Sequence of chain 1.C:
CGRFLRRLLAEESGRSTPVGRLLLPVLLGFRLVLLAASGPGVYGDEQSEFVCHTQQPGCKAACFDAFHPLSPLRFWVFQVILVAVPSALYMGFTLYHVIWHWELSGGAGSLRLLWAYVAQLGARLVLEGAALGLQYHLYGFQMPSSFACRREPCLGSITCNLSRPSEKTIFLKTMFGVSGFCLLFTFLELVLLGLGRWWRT

Binding-site contacts:
Ligand atom CBP contacts residue THR189 of chain 1.C at 4.3 Å.
Ligand atom OAT contacts residue MET163 of chain 1.C at 4.1 Å.
Ligand atom CBP contacts residue SER186 of chain 1.C at 4.1 Å.
Ligand atom CAY contacts residue PHE79 of chain 1.D at 4.1 Å (hydrophobic).
Ligand atom CBS contacts residue LEU158 of chain 1.D at 3.8 Å (hydrophobic).
Ligand atom CBR contacts residue LEU158 of chain 1.D at 4.2 Å (hydrophobic).
Ligand atom CAW contacts residue ILE190 of chain 1.C at 4.0 Å (hydrophobic).
Ligand atom O2 contacts residue HIS157 of chain 1.D at 3.0 Å.
Ligand atom OAR contacts residue SER186 of chain 1.C at 4.2 Å.
Ligand atom CBQ contacts residue LEU158 of chain 1.D at 4.3 Å (hydrophobic).
Ligand atom CBG contacts residue LEU71 of chain 1.D at 4.0 Å (hydrophobic).
Ligand atom OAL contacts residue ILE190 of chain 1.C at 3.4 Å.
Ligand atom CBA contacts residue ILE190 of chain 1.C at 4.2 Å (hydrophobic).
Ligand atom OAP contacts residue PRO70 of chain 1.D at 4.4 Å.
Ligand atom CAA contacts residue ARG75 of chain 1.D at 4.3 Å.
Ligand atom CBP contacts residue ILE190 of chain 1.C at 4.2 Å (hydrophobic).
Ligand atom CBH contacts residue HIS157 of chain 1.D at 4.2 Å.
Ligand atom OAQ contacts residue PHE167 of chain 1.D at 3.6 Å.
Ligand atom CAZ contacts residue LEU154 of chain 1.D at 3.7 Å (hydrophobic).
Ligand atom OAL contacts residue THR189 of chain 1.C at 4.1 Å.
Ligand atom OAV contacts residue THR189 of chain 1.C at 4.0 Å.
Ligand atom CAW contacts residue THR194 of chain 1.C at 4.1 Å.
Ligand atom OAR contacts residue ASP66 of chain 1.D at 4.2 Å.
Ligand atom C2 contacts residue HIS157 of chain 1.D at 3.5 Å.
Ligand atom CCN contacts residue ALA67 of chain 1.D at 4.3 Å (hydrophobic).
Ligand atom CAY contacts residue LEU71 of chain 1.D at 4.3 Å (hydrophobic).
Ligand atom CCD contacts residue SER186 of chain 1.C at 4.4 Å.
Ligand atom OCB contacts residue SER186 of chain 1.C at 3.3 Å (h-bond).
Ligand atom OAJ contacts residue ARG171 of chain 1.D at 3.3 Å (salt-bridge).
Ligand atom CCM contacts residue LEU158 of chain 1.D at 4.4 Å (hydrophobic).
Ligand atom CBD contacts residue HIS157 of chain 1.D at 3.9 Å.
Ligand atom CBC contacts residue LEU71 of chain 1.D at 3.8 Å (hydrophobic).
Ligand atom CCU contacts residue SER186 of chain 1.C at 4.0 Å.
Ligand atom OAL contacts residue SER186 of chain 1.C at 4.3 Å.
Ligand atom CAA contacts residue PHE79 of chain 1.D at 3.8 Å (hydrophobic).
Ligand atom CCQ contacts residue SER186 of chain 1.C at 3.9 Å.
Ligand atom O3 contacts residue LEU158 of chain 1.D at 3.8 Å.
Ligand atom CBM contacts residue ALA67 of chain 1.D at 4.0 Å (hydrophobic).
Ligand atom CBF contacts residue LEU154 of chain 1.D at 4.2 Å (hydrophobic).
Ligand atom CBN contacts residue ARG171 of chain 1.D at 4.2 Å.

This small molecule binds to this protein.
Small molecule (SMILES): CCCCCCCCCCC(CCCCCCCCCC)(CO[C@H]1O[C@@H](CO)[C@H](O[C@@H]2O[C@@H](CO)[C@H](O)[C@@H](O)[C@@H]2O)[C@@H](O)[C@@H]1O)CO[C@H]1O[C@@H](CO)[C@H](O[C@@H]2O[C@@H](CO)[C@H](O)[C@@H](O)[C@@H]2O)[C@@H](O)[C@H]1O

Sequence of chain 1.D:
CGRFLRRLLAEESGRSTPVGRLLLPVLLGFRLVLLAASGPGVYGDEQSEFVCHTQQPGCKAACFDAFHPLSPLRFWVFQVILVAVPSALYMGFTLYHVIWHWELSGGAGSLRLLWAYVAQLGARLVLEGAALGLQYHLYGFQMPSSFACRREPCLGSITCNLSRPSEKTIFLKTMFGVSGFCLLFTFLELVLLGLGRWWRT